Sequence of chain 1.A:
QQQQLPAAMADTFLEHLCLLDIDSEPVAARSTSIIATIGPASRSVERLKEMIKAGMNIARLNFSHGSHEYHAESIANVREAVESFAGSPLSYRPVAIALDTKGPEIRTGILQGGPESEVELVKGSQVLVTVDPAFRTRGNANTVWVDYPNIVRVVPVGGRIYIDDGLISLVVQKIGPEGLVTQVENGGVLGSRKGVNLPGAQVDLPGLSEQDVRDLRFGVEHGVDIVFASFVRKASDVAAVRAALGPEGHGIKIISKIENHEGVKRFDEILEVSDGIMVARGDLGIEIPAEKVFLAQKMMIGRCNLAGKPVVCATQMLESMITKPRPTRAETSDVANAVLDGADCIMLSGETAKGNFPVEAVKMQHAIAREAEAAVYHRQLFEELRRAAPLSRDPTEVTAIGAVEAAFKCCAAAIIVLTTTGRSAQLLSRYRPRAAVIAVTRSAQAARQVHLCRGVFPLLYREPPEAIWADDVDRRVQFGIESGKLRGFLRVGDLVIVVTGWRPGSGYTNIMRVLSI

The small molecule below binds the protein below.
Small molecule (SMILES): O=P(O)(O)OC[C@H]1O[C@](O)(COP(=O)(O)O)[C@@H](O)[C@@H]1O

Binding-site contacts:
Ligand atom P2 contacts residue THR430 of chain 1.A at 3.8 Å.
Ligand atom O4P contacts residue THR429 of chain 1.A at 3.5 Å (h-bond).
Ligand atom C6 contacts residue SER434 of chain 1.A at 3.6 Å.
Ligand atom P2 contacts residue THR429 of chain 1.A at 3.8 Å.
Ligand atom O2 contacts residue LEU428 of chain 1.A at 3.5 Å.
Ligand atom O5P contacts residue SER516 of chain 1.A at 3.4 Å.
Ligand atom O6 contacts residue SER434 of chain 1.A at 3.7 Å.
Ligand atom C3 contacts residue GLY515 of chain 1.A at 3.6 Å.
Ligand atom O6P contacts residue SER434 of chain 1.A at 2.3 Å (h-bond).
Ligand atom O4 contacts residue SER516 of chain 1.A at 3.8 Å.
Ligand atom O6 contacts residue THR519 of chain 1.A at 3.9 Å.
Ligand atom O4 contacts residue GLY517 of chain 1.A at 3.8 Å.
Ligand atom O4P contacts residue THR430 of chain 1.A at 2.6 Å (h-bond).
Ligand atom O5P contacts residue THR431 of chain 1.A at 3.6 Å.
Ligand atom O6 contacts residue GLY517 of chain 1.A at 3.4 Å (h-bond).
Ligand atom O6P contacts residue THR429 of chain 1.A at 2.9 Å (h-bond).
Ligand atom O3P contacts residue PRO514 of chain 1.A at 3.6 Å.
Ligand atom O2P contacts residue ARG486 of chain 1.A at 2.5 Å (salt-bridge).
Ligand atom O4 contacts residue TYR518 of chain 1.A at 3.1 Å (h-bond).
Ligand atom C5 contacts residue GLY515 of chain 1.A at 3.5 Å.
Ligand atom C6 contacts residue THR519 of chain 1.A at 3.4 Å.
Ligand atom P1 contacts residue ARG486 of chain 1.A at 3.5 Å.
Ligand atom O4 contacts residue ARG513 of chain 1.A at 3.7 Å.
Ligand atom O4 contacts residue GLY515 of chain 1.A at 2.6 Å (h-bond).
Ligand atom O3 contacts residue ARG513 of chain 1.A at 2.9 Å (salt-bridge).
Ligand atom O4 contacts residue THR519 of chain 1.A at 3.6 Å (h-bond).
Ligand atom O5P contacts residue GLY517 of chain 1.A at 3.2 Å (h-bond).
Ligand atom O3 contacts residue GLY511 of chain 1.A at 3.0 Å.
Ligand atom O6 contacts residue SER516 of chain 1.A at 3.5 Å.
Ligand atom O4P contacts residue THR431 of chain 1.A at 2.9 Å (h-bond).
Ligand atom O1P contacts residue TRP479 of chain 1.A at 2.9 Å (h-bond).
Ligand atom O4P contacts residue SER516 of chain 1.A at 3.5 Å.
Ligand atom P2 contacts residue SER434 of chain 1.A at 3.5 Å.
Ligand atom C4 contacts residue GLY515 of chain 1.A at 3.4 Å.
Ligand atom O1P contacts residue ARG486 of chain 1.A at 2.8 Å (salt-bridge).
Ligand atom C3 contacts residue ARG513 of chain 1.A at 3.3 Å.
Ligand atom P2 contacts residue SER516 of chain 1.A at 3.8 Å.
Ligand atom O3P contacts residue GLY515 of chain 1.A at 2.8 Å (h-bond).
Ligand atom O2 contacts residue GLY511 of chain 1.A at 3.6 Å.
Ligand atom C6 contacts residue LEU428 of chain 1.A at 3.8 Å (hydrophobic).